The small molecule below binds the protein below.
Small molecule (SMILES): CC(=O)N[C@@H]1[C@@H](O)[C@H](O)[C@@H](CO)O[C@H]1O

Binding-site contacts:
Ligand atom N2 contacts residue ASN75 of chain 1.B at 3.0 Å (h-bond).
Ligand atom O5 contacts residue THR77 of chain 1.B at 4.4 Å.
Ligand atom O5 contacts residue MET107 of chain 1.B at 4.1 Å.
Ligand atom C5 contacts residue ASN75 of chain 1.B at 3.6 Å.
Ligand atom O6 contacts residue GLY138 of chain 1.B at 4.2 Å.
Ligand atom C4 contacts residue ASN75 of chain 1.B at 4.2 Å.
Ligand atom C2 contacts residue ASN75 of chain 1.B at 2.5 Å.
Ligand atom C6 contacts residue MET107 of chain 1.B at 4.3 Å (hydrophobic).
Ligand atom O5 contacts residue ASN75 of chain 1.B at 2.3 Å (h-bond).
Ligand atom C1 contacts residue ASN75 of chain 1.B at 1.4 Å.
Ligand atom C7 contacts residue ASN75 of chain 1.B at 3.3 Å.
Ligand atom C8 contacts residue ASN75 of chain 1.B at 4.0 Å.
Ligand atom C1 contacts residue THR77 of chain 1.B at 3.7 Å.
Ligand atom O7 contacts residue ASN75 of chain 1.B at 3.4 Å (h-bond).
Ligand atom C3 contacts residue ASN75 of chain 1.B at 3.8 Å.

Sequence of chain 1.B:
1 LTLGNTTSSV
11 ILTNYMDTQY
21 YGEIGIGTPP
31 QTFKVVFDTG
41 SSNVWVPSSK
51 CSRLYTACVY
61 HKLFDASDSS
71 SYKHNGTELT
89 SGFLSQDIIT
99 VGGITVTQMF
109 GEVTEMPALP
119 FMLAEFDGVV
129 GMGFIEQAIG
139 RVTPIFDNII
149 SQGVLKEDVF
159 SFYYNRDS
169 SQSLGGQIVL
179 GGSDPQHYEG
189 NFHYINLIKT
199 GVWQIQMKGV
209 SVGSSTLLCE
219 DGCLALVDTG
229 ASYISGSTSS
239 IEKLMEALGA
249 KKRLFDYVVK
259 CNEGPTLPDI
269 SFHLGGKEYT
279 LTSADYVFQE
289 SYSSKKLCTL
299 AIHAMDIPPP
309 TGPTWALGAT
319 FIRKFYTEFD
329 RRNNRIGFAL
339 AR